Binding-site contacts:
Ligand atom C5 contacts residue ASN118 of chain 1.D at 3.6 Å.
Ligand atom C1 contacts residue ASN118 of chain 1.D at 1.4 Å.
Ligand atom C1 contacts residue TYR135 of chain 1.D at 3.8 Å (hydrophobic).
Ligand atom C8 contacts residue ASP290 of chain 1.D at 3.8 Å.
Ligand atom C4 contacts residue ASN118 of chain 1.D at 4.2 Å.
Ligand atom C7 contacts residue ASN118 of chain 1.D at 4.1 Å.
Ligand atom C3 contacts residue ASN118 of chain 1.D at 3.7 Å.
Ligand atom O5 contacts residue ASN118 of chain 1.D at 2.3 Å (h-bond).
Ligand atom N2 contacts residue ASN118 of chain 1.D at 2.8 Å (h-bond).
Ligand atom C2 contacts residue ASN118 of chain 1.D at 2.4 Å.
Ligand atom C5 contacts residue TYR135 of chain 1.D at 4.3 Å (hydrophobic).
Ligand atom O5 contacts residue TYR135 of chain 1.D at 4.4 Å.
Ligand atom O7 contacts residue ASP290 of chain 1.D at 2.7 Å (salt-bridge).
Ligand atom C7 contacts residue ASP290 of chain 1.D at 3.5 Å.

A protein and the small-molecule ligand that binds it are described below.
Small molecule (SMILES): CC(=O)N[C@H]1[C@H](O[C@H]2[C@H](O)[C@@H](NC(C)=O)CO[C@@H]2CO)O[C@H](CO)[C@@H](O[C@@H]2O[C@H](CO[C@H]3O[C@H](CO[C@H]4O[C@H](CO)[C@@H](O)[C@H](O)[C@@H]4O)[C@@H](O)[C@H](O[C@H]4O[C@H](CO[C@H]5O[C@H](CO)[C@@H](O)[C@H](O)[C@@H]5O)[C@@H](O)[C@H](O)[C@@H]4O)[C@@H]3O)[C@@H](O)[C@H](O)[C@@H]2O)[C@@H]1O

Sequence of chain 1.D:
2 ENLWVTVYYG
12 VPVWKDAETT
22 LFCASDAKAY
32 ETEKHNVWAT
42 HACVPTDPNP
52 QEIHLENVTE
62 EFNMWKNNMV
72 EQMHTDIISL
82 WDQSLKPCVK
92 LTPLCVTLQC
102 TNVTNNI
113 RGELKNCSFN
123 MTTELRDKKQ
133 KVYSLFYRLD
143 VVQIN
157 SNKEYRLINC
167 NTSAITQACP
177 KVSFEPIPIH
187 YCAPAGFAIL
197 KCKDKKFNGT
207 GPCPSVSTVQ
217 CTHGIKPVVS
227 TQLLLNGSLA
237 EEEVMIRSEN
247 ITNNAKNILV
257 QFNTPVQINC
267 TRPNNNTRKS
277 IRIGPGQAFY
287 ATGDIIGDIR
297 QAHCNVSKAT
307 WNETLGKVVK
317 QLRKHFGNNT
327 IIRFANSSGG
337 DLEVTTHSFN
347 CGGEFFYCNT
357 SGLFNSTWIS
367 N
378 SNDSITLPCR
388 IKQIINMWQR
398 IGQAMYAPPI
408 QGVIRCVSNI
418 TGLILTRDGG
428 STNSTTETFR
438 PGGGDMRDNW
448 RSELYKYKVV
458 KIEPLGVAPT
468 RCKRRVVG